Sequence of chain 1.A:
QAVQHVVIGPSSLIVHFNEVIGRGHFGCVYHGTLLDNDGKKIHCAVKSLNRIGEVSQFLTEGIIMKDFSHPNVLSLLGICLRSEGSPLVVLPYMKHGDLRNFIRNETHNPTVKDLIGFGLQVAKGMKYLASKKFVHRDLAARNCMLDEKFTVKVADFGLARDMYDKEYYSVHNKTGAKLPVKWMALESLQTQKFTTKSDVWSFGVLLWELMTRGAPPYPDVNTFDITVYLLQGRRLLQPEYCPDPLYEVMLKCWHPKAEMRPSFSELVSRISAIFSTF

Binding-site contacts:
Ligand atom C6 contacts residue MET184 of chain 1.A at 3.6 Å (hydrophobic).
Ligand atom NBH contacts residue TYR203 of chain 1.A at 3.5 Å.
Ligand atom N3 contacts residue ALA81 of chain 1.A at 3.5 Å.
Ligand atom CAH contacts residue TYR203 of chain 1.A at 3.5 Å (hydrophobic).
Ligand atom C5 contacts residue MET184 of chain 1.A at 3.4 Å (hydrophobic).
Ligand atom FAD contacts residue PRO131 of chain 1.A at 3.6 Å.
Ligand atom FAE contacts residue LEU130 of chain 1.A at 3.1 Å.
Ligand atom OAB contacts residue ASP195 of chain 1.A at 2.9 Å (salt-bridge).
Ligand atom OAA contacts residue ALA199 of chain 1.A at 3.5 Å (h-bond).
Ligand atom CBG contacts residue LYS134 of chain 1.A at 3.4 Å.
Ligand atom OAA contacts residue ASP195 of chain 1.A at 3.1 Å (salt-bridge).
Ligand atom OAA contacts residue TYR203 of chain 1.A at 3.4 Å.
Ligand atom CAG contacts residue TYR203 of chain 1.A at 3.6 Å (hydrophobic).
Ligand atom FAD contacts residue LEU130 of chain 1.A at 3.6 Å.
Ligand atom CAK contacts residue TYR203 of chain 1.A at 3.4 Å (hydrophobic).
Ligand atom CAM contacts residue GLY136 of chain 1.A at 3.7 Å.
Ligand atom FAE contacts residue ALA81 of chain 1.A at 3.8 Å.
Ligand atom NAS contacts residue MET133 of chain 1.A at 3.1 Å (h-bond).
Ligand atom CAF contacts residue TYR203 of chain 1.A at 3.7 Å (hydrophobic).
Ligand atom CAJ contacts residue ILE57 of chain 1.A at 3.4 Å (hydrophobic).
Ligand atom CAL contacts residue ILE57 of chain 1.A at 3.8 Å (hydrophobic).
Ligand atom OAA contacts residue ALA194 of chain 1.A at 3.7 Å.
Ligand atom CAM contacts residue LYS134 of chain 1.A at 3.6 Å.
Ligand atom FAD contacts residue LEU113 of chain 1.A at 3.8 Å.
Ligand atom CAZ contacts residue MET133 of chain 1.A at 3.8 Å (hydrophobic).
Ligand atom OAB contacts residue ASN182 of chain 1.A at 3.7 Å.
Ligand atom CAM contacts residue TYR132 of chain 1.A at 3.8 Å (hydrophobic).
Ligand atom NBH contacts residue ALA194 of chain 1.A at 3.6 Å.
Ligand atom CAY contacts residue TYR203 of chain 1.A at 3.6 Å (hydrophobic).
Ligand atom N3 contacts residue MET184 of chain 1.A at 3.7 Å.
Ligand atom CAH contacts residue ARG181 of chain 1.A at 3.4 Å.
Ligand atom CAI contacts residue MET133 of chain 1.A at 2.9 Å (hydrophobic).
Ligand atom CAI contacts residue TYR132 of chain 1.A at 3.6 Å (hydrophobic).
Ligand atom OAB contacts residue ALA194 of chain 1.A at 3.0 Å.
Ligand atom NBH contacts residue ASP195 of chain 1.A at 3.4 Å (salt-bridge).
Ligand atom C4 contacts residue MET184 of chain 1.A at 3.5 Å (hydrophobic).
Ligand atom FAC contacts residue LEU113 of chain 1.A at 3.5 Å.
Ligand atom CBB contacts residue TYR203 of chain 1.A at 3.4 Å (hydrophobic).
Ligand atom CAM contacts residue MET133 of chain 1.A at 3.5 Å (hydrophobic).
Ligand atom CAF contacts residue ARG181 of chain 1.A at 3.6 Å.

This protein binds this small molecule.
Small molecule (SMILES): O=[N+]([O-])c1cccc(CNc2nc(C(F)(F)F)nc3ncc(-c4cnn(C5CCNCC5)c4)cc23)c1